Sequence of chain 1.A:
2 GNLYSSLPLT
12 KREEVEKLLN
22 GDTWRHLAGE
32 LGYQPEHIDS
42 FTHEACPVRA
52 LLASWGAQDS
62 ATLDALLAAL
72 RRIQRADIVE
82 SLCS

This protein binds this small molecule.
Small molecule (SMILES): O=C(O)c1cc(S)ccc1[N+](=O)[O-]

Binding-site contacts:
Ligand atom C4 contacts residue CYS47 of chain 1.A at 3.2 Å (hydrophobic).
Ligand atom O8 contacts residue LYS18 of chain 1.A at 3.2 Å (salt-bridge).
Ligand atom O12 contacts residue LYS18 of chain 1.A at 3.8 Å.
Ligand atom O8 contacts residue GLU17 of chain 1.A at 3.6 Å.
Ligand atom C5 contacts residue CYS47 of chain 1.A at 3.2 Å (hydrophobic).
Ligand atom O9 contacts residue GLU17 of chain 1.A at 3.5 Å (salt-bridge).
Ligand atom C2 contacts residue GLU17 of chain 1.A at 3.9 Å.
Ligand atom N7 contacts residue LYS18 of chain 1.A at 4.1 Å.
Ligand atom C4 contacts residue GLU17 of chain 1.A at 4.0 Å.
Ligand atom C4 contacts residue ARG50 of chain 1.A at 3.9 Å.
Ligand atom O11 contacts residue ASN21 of chain 1.A at 4.3 Å.
Ligand atom O9 contacts residue ARG50 of chain 1.A at 4.5 Å.
Ligand atom S5 contacts residue ALA46 of chain 1.A at 3.4 Å (h-bond).
Ligand atom O9 contacts residue GLU14 of chain 1.A at 3.4 Å (salt-bridge).
Ligand atom S5 contacts residue CYS47 of chain 1.A at 2.3 Å (h-bond).
Ligand atom O8 contacts residue GLU14 of chain 1.A at 3.7 Å.
Ligand atom N7 contacts residue GLU14 of chain 1.A at 4.0 Å.
Ligand atom O9 contacts residue LYS18 of chain 1.A at 4.4 Å.
Ligand atom C6 contacts residue CYS47 of chain 1.A at 4.5 Å (hydrophobic).
Ligand atom C3 contacts residue GLU17 of chain 1.A at 3.2 Å.
Ligand atom C3 contacts residue ARG50 of chain 1.A at 3.5 Å.
Ligand atom N7 contacts residue GLU17 of chain 1.A at 3.8 Å.